Sequence of chain 1.B:
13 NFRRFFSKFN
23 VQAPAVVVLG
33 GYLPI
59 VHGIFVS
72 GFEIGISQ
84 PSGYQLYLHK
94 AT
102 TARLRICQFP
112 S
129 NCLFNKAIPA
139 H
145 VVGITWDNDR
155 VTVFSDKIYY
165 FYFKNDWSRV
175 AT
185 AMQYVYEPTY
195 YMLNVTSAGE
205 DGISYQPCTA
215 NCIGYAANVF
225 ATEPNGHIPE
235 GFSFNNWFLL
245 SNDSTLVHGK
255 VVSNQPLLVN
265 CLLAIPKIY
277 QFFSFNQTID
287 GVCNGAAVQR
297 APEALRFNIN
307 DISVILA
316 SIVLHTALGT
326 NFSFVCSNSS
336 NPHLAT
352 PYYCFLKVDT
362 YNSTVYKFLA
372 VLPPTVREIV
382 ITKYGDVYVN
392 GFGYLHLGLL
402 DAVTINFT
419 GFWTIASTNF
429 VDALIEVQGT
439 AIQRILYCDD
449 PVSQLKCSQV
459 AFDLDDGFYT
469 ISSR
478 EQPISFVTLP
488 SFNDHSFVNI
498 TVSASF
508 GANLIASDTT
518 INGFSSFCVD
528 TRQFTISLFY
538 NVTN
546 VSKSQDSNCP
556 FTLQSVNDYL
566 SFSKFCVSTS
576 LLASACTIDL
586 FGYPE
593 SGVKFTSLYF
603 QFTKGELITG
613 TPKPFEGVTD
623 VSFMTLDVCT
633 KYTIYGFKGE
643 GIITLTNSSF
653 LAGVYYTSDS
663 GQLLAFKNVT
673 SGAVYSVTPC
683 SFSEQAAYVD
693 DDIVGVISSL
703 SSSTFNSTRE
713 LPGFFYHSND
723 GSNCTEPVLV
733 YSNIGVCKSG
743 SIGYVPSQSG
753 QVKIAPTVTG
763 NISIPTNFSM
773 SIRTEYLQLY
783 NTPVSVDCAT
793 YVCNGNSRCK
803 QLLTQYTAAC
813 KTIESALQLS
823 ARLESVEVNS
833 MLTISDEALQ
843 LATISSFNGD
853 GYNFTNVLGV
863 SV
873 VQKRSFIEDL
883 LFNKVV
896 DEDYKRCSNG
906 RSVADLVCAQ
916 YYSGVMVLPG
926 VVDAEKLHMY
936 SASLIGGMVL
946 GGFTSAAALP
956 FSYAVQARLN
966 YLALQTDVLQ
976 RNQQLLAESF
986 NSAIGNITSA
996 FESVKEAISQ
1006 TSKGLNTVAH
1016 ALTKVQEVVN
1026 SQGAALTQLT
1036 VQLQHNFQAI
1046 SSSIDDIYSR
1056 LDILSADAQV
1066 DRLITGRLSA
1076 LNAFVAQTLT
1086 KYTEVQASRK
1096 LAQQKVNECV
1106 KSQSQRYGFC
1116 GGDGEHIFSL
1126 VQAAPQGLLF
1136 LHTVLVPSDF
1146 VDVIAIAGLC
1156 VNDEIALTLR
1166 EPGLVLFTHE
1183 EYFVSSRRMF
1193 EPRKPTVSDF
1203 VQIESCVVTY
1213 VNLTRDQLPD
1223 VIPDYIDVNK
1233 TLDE

Binding-site contacts:
Ligand atom C4 contacts residue ASN198 of chain 1.B at 4.2 Å.
Ligand atom C8 contacts residue MET196 of chain 1.B at 4.3 Å (hydrophobic).
Ligand atom C8 contacts residue ASN198 of chain 1.B at 3.6 Å.
Ligand atom C8 contacts residue VAL28 of chain 1.B at 3.6 Å (hydrophobic).
Ligand atom O7 contacts residue ASN198 of chain 1.B at 4.1 Å.
Ligand atom C5 contacts residue THR200 of chain 1.B at 3.7 Å.
Ligand atom O6 contacts residue THR200 of chain 1.B at 3.5 Å.
Ligand atom O5 contacts residue ASN198 of chain 1.B at 2.4 Å (h-bond).
Ligand atom C5 contacts residue ASN198 of chain 1.B at 3.6 Å.
Ligand atom N2 contacts residue ASN198 of chain 1.B at 2.9 Å (h-bond).
Ligand atom C7 contacts residue ASN198 of chain 1.B at 3.3 Å.
Ligand atom C1 contacts residue ASN198 of chain 1.B at 1.4 Å.
Ligand atom O5 contacts residue THR200 of chain 1.B at 3.6 Å.
Ligand atom C1 contacts residue THR200 of chain 1.B at 3.9 Å.
Ligand atom C6 contacts residue THR200 of chain 1.B at 4.0 Å.
Ligand atom C3 contacts residue ASN198 of chain 1.B at 3.8 Å.
Ligand atom C2 contacts residue ASN198 of chain 1.B at 2.5 Å.

The protein below binds the small molecule below.
Small molecule (SMILES): CC(=O)N[C@@H]1[C@@H](O)[C@H](O)[C@@H](CO)O[C@H]1O